Sequence of chain 1.A:
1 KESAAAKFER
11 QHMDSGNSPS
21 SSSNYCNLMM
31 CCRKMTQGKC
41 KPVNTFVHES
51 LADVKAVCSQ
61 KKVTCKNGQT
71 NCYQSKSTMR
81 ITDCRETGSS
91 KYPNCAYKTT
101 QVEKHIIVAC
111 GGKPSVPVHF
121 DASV

The small molecule below binds the protein below.
Small molecule (SMILES): O=c1ccn([C@@H]2O[C@H](CO)[C@@H](O)[C@H]2OP(=O)(O)O)c(=O)[nH]1

Binding-site contacts:
Ligand atom O3' contacts residue VAL43 of chain 1.A at 4.0 Å.
Ligand atom O4' contacts residue LYS66 of chain 1.A at 3.5 Å (salt-bridge).
Ligand atom O2 contacts residue ALA122 of chain 1.A at 3.8 Å.
Ligand atom P contacts residue ARG85 of chain 1.A at 3.5 Å.
Ligand atom C3' contacts residue VAL43 of chain 1.A at 3.9 Å (hydrophobic).
Ligand atom N3 contacts residue PHE120 of chain 1.A at 3.2 Å.
Ligand atom C5 contacts residue VAL43 of chain 1.A at 3.7 Å (hydrophobic).
Ligand atom C4 contacts residue VAL43 of chain 1.A at 4.0 Å (hydrophobic).
Ligand atom O3P contacts residue ARG85 of chain 1.A at 2.5 Å (salt-bridge).
Ligand atom C2 contacts residue PHE120 of chain 1.A at 3.8 Å (hydrophobic).
Ligand atom N3 contacts residue THR45 of chain 1.A at 2.6 Å (h-bond).
Ligand atom C2' contacts residue VAL43 of chain 1.A at 3.9 Å (hydrophobic).
Ligand atom C6 contacts residue PHE120 of chain 1.A at 4.0 Å (hydrophobic).
Ligand atom C4 contacts residue THR45 of chain 1.A at 3.5 Å.
Ligand atom C4 contacts residue ASN44 of chain 1.A at 3.9 Å.
Ligand atom C1' contacts residue LYS66 of chain 1.A at 3.7 Å.
Ligand atom O4 contacts residue VAL43 of chain 1.A at 4.0 Å.
Ligand atom O2 contacts residue SER123 of chain 1.A at 4.1 Å.
Ligand atom C2 contacts residue VAL43 of chain 1.A at 4.1 Å (hydrophobic).
Ligand atom P contacts residue LYS66 of chain 1.A at 3.8 Å.
Ligand atom C1' contacts residue ASP121 of chain 1.A at 3.2 Å.
Ligand atom O2' contacts residue LYS66 of chain 1.A at 2.8 Å (salt-bridge).
Ligand atom O1P contacts residue ARG85 of chain 1.A at 2.7 Å (salt-bridge).
Ligand atom O2P contacts residue LYS66 of chain 1.A at 3.5 Å (salt-bridge).
Ligand atom N1 contacts residue VAL43 of chain 1.A at 4.1 Å.
Ligand atom O4' contacts residue ASP121 of chain 1.A at 3.2 Å (salt-bridge).
Ligand atom O4 contacts residue PHE120 of chain 1.A at 3.8 Å.
Ligand atom C4 contacts residue PHE120 of chain 1.A at 3.6 Å (hydrophobic).
Ligand atom O4 contacts residue ASN44 of chain 1.A at 3.3 Å.
Ligand atom C6 contacts residue ASP121 of chain 1.A at 4.1 Å.
Ligand atom O2 contacts residue PHE120 of chain 1.A at 3.8 Å.
Ligand atom C2 contacts residue ASP121 of chain 1.A at 4.1 Å.
Ligand atom O4 contacts residue HIS12 of chain 1.B at 3.1 Å.
Ligand atom C5 contacts residue PHE120 of chain 1.A at 3.8 Å (hydrophobic).
Ligand atom N1 contacts residue ASP121 of chain 1.A at 3.6 Å (salt-bridge).
Ligand atom C2' contacts residue LYS66 of chain 1.A at 3.8 Å.
Ligand atom C4' contacts residue LYS66 of chain 1.A at 3.6 Å.
Ligand atom O4 contacts residue THR45 of chain 1.A at 2.9 Å (h-bond).
Ligand atom C2 contacts residue THR45 of chain 1.A at 3.5 Å.
Ligand atom O2 contacts residue THR45 of chain 1.A at 3.5 Å (h-bond).

Sequence of chain 1.B:
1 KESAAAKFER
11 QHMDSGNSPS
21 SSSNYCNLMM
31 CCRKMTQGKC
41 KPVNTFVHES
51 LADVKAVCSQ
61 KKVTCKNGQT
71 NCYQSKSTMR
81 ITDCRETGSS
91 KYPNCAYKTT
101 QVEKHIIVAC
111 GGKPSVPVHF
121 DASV